Binding-site contacts:
Ligand atom N09 contacts residue MET98 of chain 1.D at 3.9 Å.
Ligand atom C13 contacts residue MET98 of chain 1.D at 3.5 Å (hydrophobic).
Ligand atom N12 contacts residue MET103 of chain 1.D at 3.6 Å.
Ligand atom N28 contacts residue NAD1 of chain 1.L at 2.7 Å (h-bond).
Ligand atom C03 contacts residue NAD1 of chain 1.L at 3.7 Å.
Ligand atom C13 contacts residue MET103 of chain 1.D at 3.5 Å (hydrophobic).
Ligand atom C14 contacts residue MET103 of chain 1.D at 3.1 Å (hydrophobic).
Ligand atom C22 contacts residue ILE215 of chain 1.D at 3.4 Å (hydrophobic).
Ligand atom C22 contacts residue TYR158 of chain 1.D at 3.7 Å (hydrophobic).
Ligand atom C14 contacts residue MET98 of chain 1.D at 3.5 Å (hydrophobic).
Ligand atom N10 contacts residue PHE97 of chain 1.D at 3.5 Å.
Ligand atom F20 contacts residue GLY104 of chain 1.D at 3.0 Å.
Ligand atom N28 contacts residue MET161 of chain 1.D at 3.7 Å.
Ligand atom N12 contacts residue MET98 of chain 1.D at 2.8 Å (h-bond).
Ligand atom C03 contacts residue TYR158 of chain 1.D at 3.7 Å (hydrophobic).
Ligand atom C23 contacts residue MET199 of chain 1.D at 3.5 Å (hydrophobic).
Ligand atom CL1 contacts residue MET199 of chain 1.D at 3.6 Å.
Ligand atom C01 contacts residue NAD1 of chain 1.L at 3.6 Å.
Ligand atom C11 contacts residue MET103 of chain 1.D at 3.5 Å (hydrophobic).
Ligand atom N05 contacts residue NAD1 of chain 1.L at 3.8 Å.
Ligand atom N10 contacts residue MET161 of chain 1.D at 3.7 Å.
Ligand atom N06 contacts residue NAD1 of chain 1.L at 3.7 Å.
Ligand atom C08 contacts residue MET161 of chain 1.D at 3.9 Å (hydrophobic).
Ligand atom C01 contacts residue PHE149 of chain 1.D at 3.5 Å (hydrophobic).
Ligand atom N05 contacts residue MET199 of chain 1.D at 3.8 Å.
Ligand atom C23 contacts residue MET103 of chain 1.D at 3.8 Å (hydrophobic).
Ligand atom S27 contacts residue MET103 of chain 1.D at 3.8 Å.
Ligand atom N09 contacts residue GLY96 of chain 1.D at 3.7 Å.
Ligand atom N09 contacts residue PHE97 of chain 1.D at 3.6 Å.
Ligand atom C04 contacts residue NAD1 of chain 1.L at 3.9 Å.
Ligand atom N26 contacts residue MET103 of chain 1.D at 3.8 Å.
Ligand atom C15 contacts residue MET103 of chain 1.D at 3.0 Å (hydrophobic).
Ligand atom N09 contacts residue MET161 of chain 1.D at 3.3 Å.
Ligand atom C17 contacts residue ILE202 of chain 1.D at 3.4 Å (hydrophobic).
Ligand atom C02 contacts residue NAD1 of chain 1.L at 3.5 Å.
Ligand atom C18 contacts residue ILE202 of chain 1.D at 3.6 Å (hydrophobic).
Ligand atom C11 contacts residue MET98 of chain 1.D at 3.6 Å (hydrophobic).
Ligand atom F20 contacts residue LEU207 of chain 1.D at 3.7 Å.
Ligand atom N10 contacts residue MET98 of chain 1.D at 3.0 Å (h-bond).
Ligand atom C21 contacts residue ALA157 of chain 1.D at 3.8 Å (hydrophobic).

Sequence of chain 1.D:
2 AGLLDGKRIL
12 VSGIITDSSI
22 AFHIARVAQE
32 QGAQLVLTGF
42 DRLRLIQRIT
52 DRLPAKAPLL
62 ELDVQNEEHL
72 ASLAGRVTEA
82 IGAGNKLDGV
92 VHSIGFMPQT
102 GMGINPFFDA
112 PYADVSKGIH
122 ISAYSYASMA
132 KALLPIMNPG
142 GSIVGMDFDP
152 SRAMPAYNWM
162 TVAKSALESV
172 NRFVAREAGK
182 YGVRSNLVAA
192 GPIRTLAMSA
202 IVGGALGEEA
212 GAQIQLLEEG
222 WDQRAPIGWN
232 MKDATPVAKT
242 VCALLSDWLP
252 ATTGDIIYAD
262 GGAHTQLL

A small-molecule ligand and the protein it binds are described below.
Small molecule (SMILES): Cc1cc(N)n(Cc2nnc(Nc3ccn(Cc4c(F)cccc4Cl)n3)s2)n1